Sequence of chain 1.A:
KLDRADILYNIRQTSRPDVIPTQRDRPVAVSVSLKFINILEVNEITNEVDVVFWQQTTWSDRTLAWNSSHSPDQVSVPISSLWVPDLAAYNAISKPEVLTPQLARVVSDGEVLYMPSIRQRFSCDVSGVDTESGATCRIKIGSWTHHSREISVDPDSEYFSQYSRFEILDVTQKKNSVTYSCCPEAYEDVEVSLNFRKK

A protein and the small-molecule ligand that binds it are described below.
Small molecule (SMILES): CC(=O)N[C@@H]1[C@@H](O)[C@H](O)[C@@H](CO)O[C@H]1O

Binding-site contacts:
Ligand atom O7 contacts residue ASN74 of chain 1.A at 3.1 Å (h-bond).
Ligand atom C7 contacts residue ASN74 of chain 1.A at 3.1 Å.
Ligand atom C3 contacts residue ASN74 of chain 1.A at 3.7 Å.
Ligand atom C6 contacts residue SER76 of chain 1.A at 3.8 Å.
Ligand atom O5 contacts residue SER76 of chain 1.A at 3.4 Å (h-bond).
Ligand atom O6 contacts residue SER76 of chain 1.A at 3.5 Å (h-bond).
Ligand atom N2 contacts residue ASN74 of chain 1.A at 2.8 Å (h-bond).
Ligand atom C5 contacts residue SER76 of chain 1.A at 3.5 Å.
Ligand atom C2 contacts residue ASN74 of chain 1.A at 2.4 Å.
Ligand atom C8 contacts residue ASN74 of chain 1.A at 4.2 Å.
Ligand atom O5 contacts residue ASN74 of chain 1.A at 2.3 Å (h-bond).
Ligand atom C5 contacts residue ASN74 of chain 1.A at 3.5 Å.
Ligand atom C1 contacts residue ASN74 of chain 1.A at 1.4 Å.
Ligand atom C4 contacts residue ASN74 of chain 1.A at 4.2 Å.
Ligand atom O6 contacts residue ASN74 of chain 1.A at 4.5 Å.
Ligand atom C1 contacts residue SER76 of chain 1.A at 3.9 Å.